This protein binds this small molecule.
Small molecule (SMILES): CC(=O)N[C@@H]1[C@@H](O)[C@H](O)[C@@H](CO)O[C@H]1O

Sequence of chain 1.C:
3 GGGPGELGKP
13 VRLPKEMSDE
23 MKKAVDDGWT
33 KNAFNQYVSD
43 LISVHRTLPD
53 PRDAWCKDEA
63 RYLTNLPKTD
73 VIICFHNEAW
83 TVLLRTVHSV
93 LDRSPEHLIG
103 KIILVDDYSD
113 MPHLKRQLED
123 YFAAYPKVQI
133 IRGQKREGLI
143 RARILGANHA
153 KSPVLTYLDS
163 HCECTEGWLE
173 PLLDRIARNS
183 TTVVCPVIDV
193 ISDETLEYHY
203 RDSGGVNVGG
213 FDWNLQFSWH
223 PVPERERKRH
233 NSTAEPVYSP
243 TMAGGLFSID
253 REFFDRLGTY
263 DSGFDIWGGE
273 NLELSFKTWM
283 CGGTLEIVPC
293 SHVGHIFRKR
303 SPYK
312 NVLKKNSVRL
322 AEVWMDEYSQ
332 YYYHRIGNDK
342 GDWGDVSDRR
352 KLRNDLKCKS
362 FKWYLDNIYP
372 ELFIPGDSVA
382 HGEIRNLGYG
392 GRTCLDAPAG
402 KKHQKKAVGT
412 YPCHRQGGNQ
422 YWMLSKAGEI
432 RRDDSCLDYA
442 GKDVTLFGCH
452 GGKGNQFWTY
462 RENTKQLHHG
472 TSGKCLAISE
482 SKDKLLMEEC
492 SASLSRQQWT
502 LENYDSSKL

Binding-site contacts:
Ligand atom C6 contacts residue THR183 of chain 1.C at 3.9 Å.
Ligand atom O5 contacts residue ASN181 of chain 1.C at 2.3 Å (h-bond).
Ligand atom N2 contacts residue ASN181 of chain 1.C at 3.1 Å (h-bond).
Ligand atom C2 contacts residue ASN181 of chain 1.C at 2.5 Å.
Ligand atom C3 contacts residue ASN181 of chain 1.C at 3.8 Å.
Ligand atom O5 contacts residue THR183 of chain 1.C at 3.2 Å (h-bond).
Ligand atom O7 contacts residue ASN181 of chain 1.C at 4.0 Å.
Ligand atom C6 contacts residue GLY285 of chain 1.C at 4.1 Å.
Ligand atom C5 contacts residue GLY284 of chain 1.C at 3.8 Å.
Ligand atom C4 contacts residue ASN181 of chain 1.C at 4.2 Å.
Ligand atom C1 contacts residue THR183 of chain 1.C at 3.4 Å.
Ligand atom C6 contacts residue GLY284 of chain 1.C at 3.9 Å.
Ligand atom C7 contacts residue ASN181 of chain 1.C at 3.8 Å.
Ligand atom C6 contacts residue THR286 of chain 1.C at 3.6 Å.
Ligand atom C1 contacts residue ASN181 of chain 1.C at 1.4 Å.
Ligand atom C5 contacts residue ASN181 of chain 1.C at 3.6 Å.
Ligand atom C5 contacts residue THR183 of chain 1.C at 3.5 Å.
Ligand atom O6 contacts residue THR286 of chain 1.C at 3.4 Å.